A protein and the small-molecule ligand that binds it are described below.
Small molecule (SMILES): Nc1nc2c(ccn2[C@@H]2O[C@H](COP(=O)(O)OP(=O)(O)OP(=O)(O)O)[C@@H](O)[C@H]2O)c(=O)[nH]1

Sequence of chain 1.C:
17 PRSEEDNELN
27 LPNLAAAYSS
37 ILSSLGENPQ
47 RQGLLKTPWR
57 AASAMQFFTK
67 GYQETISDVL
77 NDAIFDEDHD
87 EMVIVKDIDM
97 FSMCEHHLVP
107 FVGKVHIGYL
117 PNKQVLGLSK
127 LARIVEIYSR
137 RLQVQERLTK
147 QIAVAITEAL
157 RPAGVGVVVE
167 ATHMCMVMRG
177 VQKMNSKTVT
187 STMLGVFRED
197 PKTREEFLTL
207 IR

Sequence of chain 1.I:
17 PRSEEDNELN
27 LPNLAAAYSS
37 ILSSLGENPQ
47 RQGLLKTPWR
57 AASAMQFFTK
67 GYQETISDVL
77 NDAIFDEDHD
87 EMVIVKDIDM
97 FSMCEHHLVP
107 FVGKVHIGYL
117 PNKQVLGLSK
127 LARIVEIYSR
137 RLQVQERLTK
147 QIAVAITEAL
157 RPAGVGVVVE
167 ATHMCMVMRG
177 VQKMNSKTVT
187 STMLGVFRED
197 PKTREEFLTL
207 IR

Binding-site contacts:
Ligand atom N3 contacts residue GLU142 of chain 1.B at 2.7 Å (salt-bridge).
Ligand atom C contacts residue LEU124 of chain 1.C at 3.6 Å (hydrophobic).
Ligand atom O11 contacts residue SER125 of chain 1.C at 2.7 Å (h-bond).
Ligand atom O11 contacts residue LYS126 of chain 1.C at 3.3 Å.
Ligand atom N2 contacts residue HIS102 of chain 1.B at 3.5 Å (h-bond).
Ligand atom N1 contacts residue GLY123 of chain 1.C at 3.7 Å.
Ligand atom O13 contacts residue GLN141 of chain 1.B at 2.9 Å (h-bond).
Ligand atom O13 contacts residue VAL140 of chain 1.B at 3.3 Å.
Ligand atom O2 contacts residue ASN77 of chain 1.C at 3.1 Å (h-bond).
Ligand atom P2 contacts residue ARG175 of chain 1.B at 3.6 Å.
Ligand atom P2 contacts residue ARG129 of chain 1.C at 3.4 Å.
Ligand atom O11 contacts residue GLY123 of chain 1.C at 3.6 Å.
Ligand atom N contacts residue GLU142 of chain 1.B at 2.8 Å (salt-bridge).
Ligand atom C8 contacts residue SER125 of chain 1.C at 3.4 Å.
Ligand atom O8 contacts residue ARG175 of chain 1.B at 2.8 Å (salt-bridge).
Ligand atom O9 contacts residue SER125 of chain 1.C at 2.5 Å (h-bond).
Ligand atom C5 contacts residue LEU124 of chain 1.C at 3.7 Å (hydrophobic).
Ligand atom C4 contacts residue HIS102 of chain 1.B at 3.1 Å.
Ligand atom C10 contacts residue VAL140 of chain 1.B at 3.7 Å (hydrophobic).
Ligand atom O2 contacts residue LYS126 of chain 1.C at 2.8 Å (salt-bridge).
Ligand atom N1 contacts residue LEU124 of chain 1.C at 3.4 Å (h-bond).
Ligand atom O10 contacts residue SER125 of chain 1.C at 3.2 Å (h-bond).
Ligand atom O8 contacts residue ARG129 of chain 1.C at 2.7 Å (salt-bridge).
Ligand atom P2 contacts residue SER125 of chain 1.C at 3.4 Å.
Ligand atom N3 contacts residue LEU124 of chain 1.C at 3.6 Å.
Ligand atom O5 contacts residue HIS103 of chain 1.B at 2.7 Å (h-bond).
Ligand atom O12 contacts residue LEU124 of chain 1.C at 3.6 Å.
Ligand atom O9 contacts residue LYS126 of chain 1.C at 3.4 Å (salt-bridge).
Ligand atom O10 contacts residue ARG175 of chain 1.B at 2.9 Å (salt-bridge).
Ligand atom C4 contacts residue ZN1 of chain 1.SA at 3.4 Å.
Ligand atom C contacts residue GLU142 of chain 1.B at 3.5 Å.
Ligand atom O13 contacts residue HIS169 of chain 1.B at 3.3 Å.
Ligand atom O5 contacts residue ARG175 of chain 1.B at 3.3 Å (salt-bridge).
Ligand atom C10 contacts residue LEU124 of chain 1.C at 3.5 Å (hydrophobic).
Ligand atom C10 contacts residue GLU142 of chain 1.B at 3.7 Å.
Ligand atom O12 contacts residue SER125 of chain 1.C at 2.9 Å (h-bond).
Ligand atom N contacts residue LEU122 of chain 1.C at 3.4 Å (h-bond).
Ligand atom C3 contacts residue HIS102 of chain 1.B at 3.4 Å.
Ligand atom O3 contacts residue ARG56 of chain 1.I at 3.3 Å (salt-bridge).
Ligand atom O9 contacts residue ARG129 of chain 1.C at 3.1 Å (salt-bridge).

Sequence of chain 1.B:
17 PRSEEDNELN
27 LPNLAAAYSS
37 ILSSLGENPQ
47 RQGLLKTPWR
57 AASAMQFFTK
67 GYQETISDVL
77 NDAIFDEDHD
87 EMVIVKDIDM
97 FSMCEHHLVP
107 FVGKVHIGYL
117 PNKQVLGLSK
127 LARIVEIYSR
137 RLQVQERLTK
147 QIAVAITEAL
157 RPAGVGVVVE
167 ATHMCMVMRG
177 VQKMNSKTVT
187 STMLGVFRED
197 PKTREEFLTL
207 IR